Sequence of chain 1.E:
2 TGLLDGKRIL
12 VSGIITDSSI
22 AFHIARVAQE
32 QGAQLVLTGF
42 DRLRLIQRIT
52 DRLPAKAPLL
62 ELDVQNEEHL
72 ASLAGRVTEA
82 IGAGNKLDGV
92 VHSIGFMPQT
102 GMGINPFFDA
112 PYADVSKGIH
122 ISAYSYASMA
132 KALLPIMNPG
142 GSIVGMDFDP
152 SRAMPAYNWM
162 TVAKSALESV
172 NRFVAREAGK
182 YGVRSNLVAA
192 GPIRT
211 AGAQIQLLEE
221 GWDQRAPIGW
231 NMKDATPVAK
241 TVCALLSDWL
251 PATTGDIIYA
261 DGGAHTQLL

A small-molecule ligand and the protein it binds are described below.
Small molecule (SMILES): Oc1cc(Cl)ccc1Oc1ccc(Cl)cc1Cl

Binding-site contacts:
Ligand atom C1 contacts residue PHE149 of chain 1.E at 4.4 Å (hydrophobic).
Ligand atom C12 contacts residue MET161 of chain 1.E at 4.3 Å (hydrophobic).
Ligand atom C2 contacts residue NAD1 of chain 1.P at 3.2 Å.
Ligand atom C11 contacts residue MET161 of chain 1.E at 4.1 Å (hydrophobic).
Ligand atom C8 contacts residue MET161 of chain 1.E at 4.2 Å (hydrophobic).
Ligand atom C11 contacts residue MET98 of chain 1.E at 3.8 Å (hydrophobic).
Ligand atom C11 contacts residue GLY96 of chain 1.E at 4.3 Å.
Ligand atom C3 contacts residue NAD1 of chain 1.P at 3.3 Å.
Ligand atom C13 contacts residue MET103 of chain 1.E at 3.9 Å (hydrophobic).
Ligand atom C6 contacts residue NAD1 of chain 1.P at 3.7 Å.
Ligand atom CL15 contacts residue PHE97 of chain 1.E at 3.4 Å.
Ligand atom C12 contacts residue MET103 of chain 1.E at 3.4 Å (hydrophobic).
Ligand atom O17 contacts residue TYR158 of chain 1.E at 2.6 Å (h-bond).
Ligand atom C4 contacts residue NAD1 of chain 1.P at 3.8 Å.
Ligand atom C5 contacts residue TYR158 of chain 1.E at 4.2 Å (hydrophobic).
Ligand atom C6 contacts residue TYR158 of chain 1.E at 3.2 Å (hydrophobic).
Ligand atom C1 contacts residue TYR158 of chain 1.E at 2.9 Å (hydrophobic).
Ligand atom C13 contacts residue MET161 of chain 1.E at 4.3 Å (hydrophobic).
Ligand atom C2 contacts residue TYR158 of chain 1.E at 3.6 Å (hydrophobic).
Ligand atom CL16 contacts residue NAD1 of chain 1.P at 3.1 Å.
Ligand atom CL15 contacts residue MET98 of chain 1.E at 2.9 Å.
Ligand atom CL14 contacts residue TYR158 of chain 1.E at 4.2 Å.
Ligand atom C9 contacts residue NAD1 of chain 1.P at 4.3 Å.
Ligand atom C3 contacts residue TYR158 of chain 1.E at 4.4 Å (hydrophobic).
Ligand atom C1 contacts residue NAD1 of chain 1.P at 3.5 Å.
Ligand atom O17 contacts residue LYS165 of chain 1.E at 4.3 Å.
Ligand atom CL14 contacts residue NAD1 of chain 1.P at 3.8 Å.
Ligand atom C9 contacts residue GLY96 of chain 1.E at 3.5 Å.
Ligand atom C10 contacts residue PHE97 of chain 1.E at 3.7 Å (hydrophobic).
Ligand atom O17 contacts residue NAD1 of chain 1.P at 2.8 Å (h-bond).
Ligand atom C5 contacts residue NAD1 of chain 1.P at 3.8 Å.
Ligand atom CL14 contacts residue PHE149 of chain 1.E at 4.0 Å.
Ligand atom C10 contacts residue MET98 of chain 1.E at 4.2 Å (hydrophobic).
Ligand atom CL16 contacts residue GLY96 of chain 1.E at 3.1 Å.
Ligand atom C11 contacts residue MET103 of chain 1.E at 4.3 Å (hydrophobic).
Ligand atom C11 contacts residue PHE97 of chain 1.E at 4.0 Å (hydrophobic).
Ligand atom C10 contacts residue GLY96 of chain 1.E at 3.1 Å.
Ligand atom C10 contacts residue MET161 of chain 1.E at 3.9 Å (hydrophobic).
Ligand atom C9 contacts residue MET161 of chain 1.E at 3.9 Å (hydrophobic).
Ligand atom O7 contacts residue NAD1 of chain 1.P at 3.9 Å.